Sequence of chain 1.A:
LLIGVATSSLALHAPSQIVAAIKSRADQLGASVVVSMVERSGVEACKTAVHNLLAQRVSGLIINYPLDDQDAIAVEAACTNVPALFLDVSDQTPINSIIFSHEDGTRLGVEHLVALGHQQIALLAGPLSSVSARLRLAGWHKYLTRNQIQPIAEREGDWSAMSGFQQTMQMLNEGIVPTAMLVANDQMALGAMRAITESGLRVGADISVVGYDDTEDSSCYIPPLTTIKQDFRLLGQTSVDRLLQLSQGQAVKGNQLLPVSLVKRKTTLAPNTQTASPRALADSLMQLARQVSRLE

Binding-site contacts:
Ligand atom C3 contacts residue ARG197 of chain 1.A at 3.7 Å.
Ligand atom C2 contacts residue TRP220 of chain 1.A at 4.2 Å (hydrophobic).
Ligand atom C3 contacts residue ASP274 of chain 1.A at 3.2 Å.
Ligand atom O2 contacts residue ASN246 of chain 1.A at 3.5 Å (h-bond).
Ligand atom C2' contacts residue TRP220 of chain 1.A at 3.6 Å (hydrophobic).
Ligand atom C3 contacts residue ALA75 of chain 1.A at 3.8 Å (hydrophobic).
Ligand atom O5 contacts residue ALA75 of chain 1.A at 4.1 Å.
Ligand atom O2 contacts residue TRP220 of chain 1.A at 4.1 Å.
Ligand atom O4 contacts residue SER193 of chain 1.A at 4.4 Å.
Ligand atom O4 contacts residue ARG197 of chain 1.A at 3.2 Å (salt-bridge).
Ligand atom O3 contacts residue GLN291 of chain 1.A at 4.0 Å.
Ligand atom C5 contacts residue ILE79 of chain 1.A at 3.9 Å (hydrophobic).
Ligand atom O2 contacts residue ASP274 of chain 1.A at 2.8 Å (salt-bridge).
Ligand atom O6 contacts residue ASP149 of chain 1.A at 4.4 Å.
Ligand atom C4 contacts residue ASP274 of chain 1.A at 4.0 Å.
Ligand atom C1 contacts residue PRO76 of chain 1.A at 4.1 Å (hydrophobic).
Ligand atom O2 contacts residue ALA75 of chain 1.A at 3.8 Å.
Ligand atom C2' contacts residue SER191 of chain 1.A at 3.3 Å.
Ligand atom C4 contacts residue ALA75 of chain 1.A at 4.5 Å (hydrophobic).
Ligand atom S1 contacts residue PRO76 of chain 1.A at 4.1 Å.
Ligand atom C5 contacts residue ALA75 of chain 1.A at 4.0 Å (hydrophobic).
Ligand atom C3 contacts residue GLN291 of chain 1.A at 4.0 Å.
Ligand atom S1 contacts residue TRP220 of chain 1.A at 4.2 Å.
Ligand atom O3 contacts residue TYR273 of chain 1.A at 4.5 Å.
Ligand atom C2' contacts residue ASP149 of chain 1.A at 3.5 Å.
Ligand atom C2 contacts residue ARG197 of chain 1.A at 4.2 Å.
Ligand atom C3' contacts residue SER69 of chain 1.A at 3.3 Å.
Ligand atom O3 contacts residue ARG197 of chain 1.A at 2.5 Å (salt-bridge).
Ligand atom C2 contacts residue ALA75 of chain 1.A at 4.0 Å (hydrophobic).
Ligand atom C6 contacts residue ILE79 of chain 1.A at 3.4 Å (hydrophobic).
Ligand atom C4 contacts residue GLN291 of chain 1.A at 3.5 Å.
Ligand atom O6 contacts residue ARG197 of chain 1.A at 4.5 Å.
Ligand atom C4 contacts residue ARG197 of chain 1.A at 3.5 Å.
Ligand atom C2 contacts residue ASP274 of chain 1.A at 3.6 Å.
Ligand atom S1 contacts residue ALA75 of chain 1.A at 4.5 Å.
Ligand atom C5 contacts residue GLN291 of chain 1.A at 4.3 Å.
Ligand atom O3 contacts residue ASP274 of chain 1.A at 3.1 Å (salt-bridge).
Ligand atom C1 contacts residue ALA75 of chain 1.A at 3.6 Å (hydrophobic).
Ligand atom C1' contacts residue TRP220 of chain 1.A at 3.8 Å (hydrophobic).
Ligand atom C6 contacts residue ASN125 of chain 1.A at 4.4 Å.

This protein binds this small molecule.
Small molecule (SMILES): CC(C)S[C@@H]1O[C@H](CO)[C@H](O)[C@H](O)[C@H]1O